Binding-site contacts:
Ligand atom N30 contacts residue ASP80 of chain 3.A at 3.0 Å (salt-bridge).
Ligand atom C26 contacts residue TRP108 of chain 3.A at 3.8 Å (hydrophobic).
Ligand atom C6 contacts residue ARG305 of chain 3.A at 3.6 Å.
Ligand atom C37 contacts residue GLU207 of chain 3.A at 3.8 Å.
Ligand atom N30 contacts residue ARG85 of chain 3.A at 3.2 Å (salt-bridge).
Ligand atom C3 contacts residue TYR340 of chain 3.A at 3.4 Å (hydrophobic).
Ligand atom C38 contacts residue GLU206 of chain 3.A at 3.2 Å.
Ligand atom C38 contacts residue ARG223 of chain 3.A at 3.7 Å.
Ligand atom C5 contacts residue TYR340 of chain 3.A at 3.4 Å (hydrophobic).
Ligand atom C2 contacts residue ASP80 of chain 3.A at 3.1 Å.
Ligand atom C26 contacts residue ASP80 of chain 3.A at 3.9 Å.
Ligand atom O8 contacts residue ARG47 of chain 3.A at 2.9 Å (salt-bridge).
Ligand atom O9 contacts residue ASP80 of chain 3.A at 2.7 Å (salt-bridge).
Ligand atom O14 contacts residue ARG81 of chain 3.A at 2.7 Å (salt-bridge).
Ligand atom C1 contacts residue ASP80 of chain 3.A at 3.1 Å.
Ligand atom O14 contacts residue ASP80 of chain 3.A at 3.5 Å.
Ligand atom C37 contacts residue GLU206 of chain 3.A at 3.4 Å.
Ligand atom C13 contacts residue ARG81 of chain 3.A at 3.8 Å.
Ligand atom O7 contacts residue ARG223 of chain 3.A at 3.0 Å (salt-bridge).
Ligand atom C4 contacts residue TYR340 of chain 3.A at 3.6 Å (hydrophobic).
Ligand atom N27 contacts residue GLU157 of chain 3.A at 3.0 Å (salt-bridge).
Ligand atom C26 contacts residue GLU48 of chain 3.A at 3.7 Å.
Ligand atom C4 contacts residue ASP80 of chain 3.A at 3.7 Å.
Ligand atom O8 contacts residue TYR340 of chain 3.A at 3.1 Å (h-bond).
Ligand atom C15 contacts residue ARG154 of chain 3.A at 3.6 Å.
Ligand atom C1 contacts residue ARG47 of chain 3.A at 3.7 Å.
Ligand atom C2 contacts residue TYR340 of chain 3.A at 3.7 Å (hydrophobic).
Ligand atom N27 contacts residue TRP108 of chain 3.A at 2.8 Å (h-bond).
Ligand atom N25 contacts residue GLU48 of chain 3.A at 3.8 Å.
Ligand atom C36 contacts residue ARG154 of chain 3.A at 3.9 Å.
Ligand atom C1 contacts residue GLU48 of chain 3.A at 3.7 Å.
Ligand atom N30 contacts residue GLU48 of chain 3.A at 3.7 Å.
Ligand atom O7 contacts residue TYR340 of chain 3.A at 3.0 Å (h-bond).
Ligand atom C5 contacts residue ASP80 of chain 3.A at 3.5 Å.
Ligand atom C39 contacts residue ALA176 of chain 3.A at 3.7 Å (hydrophobic).
Ligand atom O8 contacts residue ARG305 of chain 3.A at 2.9 Å (salt-bridge).
Ligand atom C1 contacts residue TYR340 of chain 3.A at 3.1 Å (hydrophobic).
Ligand atom O7 contacts residue ARG305 of chain 3.A at 3.0 Å (salt-bridge).
Ligand atom C3 contacts residue GLU207 of chain 3.A at 3.8 Å.
Ligand atom C6 contacts residue TYR340 of chain 3.A at 2.9 Å (hydrophobic).

Sequence of chain 3.A:
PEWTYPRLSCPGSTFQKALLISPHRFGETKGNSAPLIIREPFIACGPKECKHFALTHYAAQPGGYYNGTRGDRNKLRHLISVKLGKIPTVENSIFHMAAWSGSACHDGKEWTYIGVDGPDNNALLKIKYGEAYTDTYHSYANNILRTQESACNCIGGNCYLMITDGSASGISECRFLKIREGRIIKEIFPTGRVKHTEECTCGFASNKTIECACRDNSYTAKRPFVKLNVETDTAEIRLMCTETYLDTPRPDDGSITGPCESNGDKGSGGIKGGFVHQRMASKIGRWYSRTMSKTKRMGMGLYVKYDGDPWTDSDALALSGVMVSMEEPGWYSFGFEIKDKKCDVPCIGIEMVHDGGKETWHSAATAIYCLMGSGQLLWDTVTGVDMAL

A small-molecule ligand and the protein it binds are described below.
Small molecule (SMILES): CCC(CC)[C@H](NC(C)=O)[C@@H]1[C@H](O)[C@@H](C(=O)O)C[C@H]1NC(=N)N